A small-molecule ligand and the protein it binds are described below.
Small molecule (SMILES): CC(=O)N[C@H]1[C@H](O[C@H]2[C@H](O)[C@@H](NC(C)=O)CO[C@@H]2CO)O[C@H](CO)[C@@H](O)[C@@H]1O

Binding-site contacts:
Ligand atom C8 contacts residue GLY78 of chain 3.D at 4.3 Å.
Ligand atom O3 contacts residue GLU72 of chain 3.D at 4.2 Å.
Ligand atom C5 contacts residue ASN82 of chain 3.D at 3.6 Å.
Ligand atom C8 contacts residue ARG294 of chain 3.C at 4.1 Å.
Ligand atom C8 contacts residue LYS107 of chain 1.C at 4.1 Å.
Ligand atom C7 contacts residue ASN82 of chain 3.D at 3.6 Å.
Ligand atom O5 contacts residue ASN82 of chain 3.D at 2.3 Å (h-bond).
Ligand atom O7 contacts residue GLU69 of chain 3.D at 3.8 Å.
Ligand atom C7 contacts residue LYS107 of chain 1.C at 3.7 Å.
Ligand atom C4 contacts residue ASN82 of chain 3.D at 4.2 Å.
Ligand atom C3 contacts residue ASN82 of chain 3.D at 3.9 Å.
Ligand atom O7 contacts residue ASN82 of chain 3.D at 3.9 Å.
Ligand atom C2 contacts residue ASN82 of chain 3.D at 2.6 Å.
Ligand atom N2 contacts residue GLU72 of chain 3.D at 4.1 Å.
Ligand atom C8 contacts residue GLU69 of chain 3.D at 4.0 Å.
Ligand atom C8 contacts residue GLU72 of chain 3.D at 3.9 Å.
Ligand atom O6 contacts residue ARG294 of chain 3.C at 3.9 Å.
Ligand atom C7 contacts residue GLU72 of chain 3.D at 4.3 Å.
Ligand atom C7 contacts residue ASN79 of chain 3.D at 3.6 Å.
Ligand atom N2 contacts residue ASN82 of chain 3.D at 3.0 Å (h-bond).
Ligand atom O6 contacts residue ARG85 of chain 3.D at 4.1 Å.
Ligand atom C8 contacts residue LYS75 of chain 3.D at 4.1 Å.
Ligand atom C1 contacts residue ASN82 of chain 3.D at 1.4 Å.
Ligand atom C8 contacts residue ASN79 of chain 3.D at 3.1 Å.
Ligand atom O7 contacts residue ASN79 of chain 3.D at 3.5 Å (h-bond).
Ligand atom C7 contacts residue GLU69 of chain 3.D at 4.2 Å.
Ligand atom O7 contacts residue LYS107 of chain 1.C at 2.8 Å (salt-bridge).

Sequence of chain 3.D:
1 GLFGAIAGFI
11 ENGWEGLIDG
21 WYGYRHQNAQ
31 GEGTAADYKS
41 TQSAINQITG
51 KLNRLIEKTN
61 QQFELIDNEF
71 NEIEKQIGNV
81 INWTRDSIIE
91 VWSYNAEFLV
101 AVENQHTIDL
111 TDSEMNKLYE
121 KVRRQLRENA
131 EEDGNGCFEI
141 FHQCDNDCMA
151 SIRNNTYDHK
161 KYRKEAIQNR

Sequence of chain 1.C:
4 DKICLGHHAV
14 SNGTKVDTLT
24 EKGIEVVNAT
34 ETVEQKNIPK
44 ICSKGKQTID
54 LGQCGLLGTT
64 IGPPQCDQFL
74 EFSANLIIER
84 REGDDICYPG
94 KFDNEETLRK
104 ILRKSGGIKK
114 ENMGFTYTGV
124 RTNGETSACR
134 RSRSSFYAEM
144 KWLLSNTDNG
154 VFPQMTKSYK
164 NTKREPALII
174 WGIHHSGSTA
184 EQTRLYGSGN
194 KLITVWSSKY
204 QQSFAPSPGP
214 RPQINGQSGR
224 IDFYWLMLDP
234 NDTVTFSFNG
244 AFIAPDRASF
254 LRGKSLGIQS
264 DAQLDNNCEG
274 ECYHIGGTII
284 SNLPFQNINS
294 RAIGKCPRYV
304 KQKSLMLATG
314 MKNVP

Sequence of chain 3.C:
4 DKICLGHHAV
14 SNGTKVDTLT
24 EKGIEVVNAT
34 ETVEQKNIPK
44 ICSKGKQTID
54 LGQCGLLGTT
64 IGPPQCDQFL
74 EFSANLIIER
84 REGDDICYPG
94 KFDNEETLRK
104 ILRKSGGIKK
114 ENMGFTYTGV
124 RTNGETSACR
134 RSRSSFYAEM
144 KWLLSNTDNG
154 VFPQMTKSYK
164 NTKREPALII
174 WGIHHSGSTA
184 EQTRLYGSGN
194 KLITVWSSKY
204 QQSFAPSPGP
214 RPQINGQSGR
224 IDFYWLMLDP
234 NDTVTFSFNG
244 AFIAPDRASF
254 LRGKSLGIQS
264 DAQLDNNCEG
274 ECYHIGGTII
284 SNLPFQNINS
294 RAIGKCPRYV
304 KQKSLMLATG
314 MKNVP